Sequence of chain 1.A:
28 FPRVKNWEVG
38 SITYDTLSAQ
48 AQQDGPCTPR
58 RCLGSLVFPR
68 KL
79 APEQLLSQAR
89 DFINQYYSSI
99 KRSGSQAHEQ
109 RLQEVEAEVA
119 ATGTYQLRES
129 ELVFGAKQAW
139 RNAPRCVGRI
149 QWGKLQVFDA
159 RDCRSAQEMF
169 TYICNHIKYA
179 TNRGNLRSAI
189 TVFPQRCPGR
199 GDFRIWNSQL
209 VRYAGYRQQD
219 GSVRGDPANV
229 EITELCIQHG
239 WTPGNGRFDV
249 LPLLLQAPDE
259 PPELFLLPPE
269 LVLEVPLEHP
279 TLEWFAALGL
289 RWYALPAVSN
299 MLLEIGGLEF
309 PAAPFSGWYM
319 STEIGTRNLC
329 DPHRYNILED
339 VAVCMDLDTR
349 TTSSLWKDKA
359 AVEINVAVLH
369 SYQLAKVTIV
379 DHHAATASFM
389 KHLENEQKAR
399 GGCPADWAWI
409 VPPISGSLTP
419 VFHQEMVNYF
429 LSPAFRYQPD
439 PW

The protein below binds the small molecule below.
Small molecule (SMILES): Cc1cc(N)nc2cc(-c3cccc(CN)c3)ccc12

Binding-site contacts:
Ligand atom C21 contacts residue HEM1 of chain 1.E at 3.7 Å.
Ligand atom N02 contacts residue GLU321 of chain 1.A at 2.4 Å (salt-bridge).
Ligand atom N01 contacts residue HEM1 of chain 1.E at 3.7 Å.
Ligand atom N02 contacts residue TYR317 of chain 1.A at 3.7 Å.
Ligand atom C11 contacts residue GLY315 of chain 1.A at 3.9 Å.
Ligand atom C09 contacts residue GLU321 of chain 1.A at 3.6 Å.
Ligand atom C06 contacts residue VAL296 of chain 1.A at 3.5 Å (hydrophobic).
Ligand atom C07 contacts residue VAL296 of chain 1.A at 3.1 Å (hydrophobic).
Ligand atom C11 contacts residue PHE313 of chain 1.A at 3.9 Å (hydrophobic).
Ligand atom C25 contacts residue HEM1 of chain 1.E at 2.9 Å.
Ligand atom C08 contacts residue HEM1 of chain 1.E at 3.9 Å.
Ligand atom N28 contacts residue H4B1 of chain 1.F at 2.7 Å (h-bond).
Ligand atom C02 contacts residue PRO294 of chain 1.A at 4.0 Å (hydrophobic).
Ligand atom C26 contacts residue HEM1 of chain 1.E at 3.0 Å.
Ligand atom N01 contacts residue GLU321 of chain 1.A at 2.7 Å (salt-bridge).
Ligand atom C23 contacts residue HEM1 of chain 1.E at 3.2 Å.
Ligand atom C02 contacts residue HEM1 of chain 1.E at 3.6 Å.
Ligand atom C06 contacts residue PHE313 of chain 1.A at 3.9 Å (hydrophobic).
Ligand atom C10 contacts residue HEM1 of chain 1.E at 3.9 Å.
Ligand atom N02 contacts residue MET318 of chain 1.A at 3.9 Å.
Ligand atom N28 contacts residue HEM1 of chain 1.E at 3.2 Å (h-bond).
Ligand atom N02 contacts residue TRP316 of chain 1.A at 2.9 Å (h-bond).
Ligand atom C04 contacts residue HEM1 of chain 1.E at 3.7 Å.
Ligand atom C10 contacts residue GLU321 of chain 1.A at 3.6 Å.
Ligand atom C02 contacts residue GLU321 of chain 1.A at 3.3 Å.
Ligand atom C03 contacts residue PRO294 of chain 1.A at 3.9 Å (hydrophobic).
Ligand atom N28 contacts residue TRP407 of chain 1.A at 3.7 Å.
Ligand atom C06 contacts residue HEM1 of chain 1.E at 3.9 Å.
Ligand atom C07 contacts residue HEM1 of chain 1.E at 3.7 Å.
Ligand atom C27 contacts residue H4B1 of chain 1.F at 3.8 Å.
Ligand atom C09 contacts residue HEM1 of chain 1.E at 3.5 Å.
Ligand atom C02 contacts residue TRP316 of chain 1.A at 3.8 Å (hydrophobic).
Ligand atom C03 contacts residue HEM1 of chain 1.E at 3.2 Å.
Ligand atom C08 contacts residue VAL296 of chain 1.A at 3.9 Å (hydrophobic).
Ligand atom C27 contacts residue HEM1 of chain 1.E at 2.9 Å.
Ligand atom N02 contacts residue HEM1 of chain 1.E at 3.5 Å.
Ligand atom C03 contacts residue TRP316 of chain 1.A at 3.9 Å (hydrophobic).
Ligand atom C24 contacts residue HEM1 of chain 1.E at 3.8 Å.
Ligand atom C22 contacts residue HEM1 of chain 1.E at 3.2 Å.
Ligand atom C11 contacts residue HEM1 of chain 1.E at 3.3 Å.